The small molecule below binds the protein below.
Small molecule (SMILES): CC(=O)N[C@H]1[C@H](O[C@H]2[C@H](O)[C@@H](NC(C)=O)CO[C@@H]2CO)O[C@H](CO)[C@@H](O)[C@@H]1O

Binding-site contacts:
Ligand atom O5 contacts residue ILE221 of chain 1.C at 3.6 Å.
Ligand atom N2 contacts residue ASN240 of chain 1.C at 2.9 Å (h-bond).
Ligand atom O5 contacts residue TRP289 of chain 1.C at 4.4 Å.
Ligand atom O6 contacts residue TRP289 of chain 1.C at 4.0 Å.
Ligand atom C2 contacts residue TRP289 of chain 1.C at 4.3 Å (hydrophobic).
Ligand atom O7 contacts residue TRP289 of chain 1.C at 3.7 Å.
Ligand atom C1 contacts residue TRP289 of chain 1.C at 3.9 Å (hydrophobic).
Ligand atom O5 contacts residue GLU219 of chain 1.C at 4.3 Å.
Ligand atom C4 contacts residue TRP289 of chain 1.C at 4.4 Å (hydrophobic).
Ligand atom O5 contacts residue ASN240 of chain 1.C at 2.4 Å (h-bond).
Ligand atom O6 contacts residue ILE221 of chain 1.C at 3.8 Å.
Ligand atom C8 contacts residue GLN288 of chain 1.C at 4.0 Å.
Ligand atom C4 contacts residue ASN240 of chain 1.C at 4.3 Å.
Ligand atom O5 contacts residue ASP220 of chain 1.C at 3.6 Å.
Ligand atom C8 contacts residue LYS241 of chain 1.C at 4.1 Å.
Ligand atom C2 contacts residue ASN240 of chain 1.C at 2.5 Å.
Ligand atom C7 contacts residue ASN240 of chain 1.C at 3.2 Å.
Ligand atom O6 contacts residue ASP220 of chain 1.C at 4.1 Å.
Ligand atom O7 contacts residue ASN240 of chain 1.C at 3.1 Å (h-bond).
Ligand atom O3 contacts residue TRP289 of chain 1.C at 4.5 Å.
Ligand atom C6 contacts residue ASP220 of chain 1.C at 3.6 Å.
Ligand atom C6 contacts residue ILE221 of chain 1.C at 3.5 Å (hydrophobic).
Ligand atom C8 contacts residue THR292 of chain 1.C at 3.8 Å.
Ligand atom C8 contacts residue ASN240 of chain 1.C at 4.4 Å.
Ligand atom C5 contacts residue TRP289 of chain 1.C at 4.0 Å (hydrophobic).
Ligand atom C8 contacts residue TRP289 of chain 1.C at 3.6 Å (hydrophobic).
Ligand atom C5 contacts residue ASP220 of chain 1.C at 4.3 Å.
Ligand atom C5 contacts residue ASN240 of chain 1.C at 3.7 Å.
Ligand atom C3 contacts residue TRP289 of chain 1.C at 3.9 Å (hydrophobic).
Ligand atom O4 contacts residue TRP289 of chain 1.C at 3.7 Å.
Ligand atom C3 contacts residue ASN240 of chain 1.C at 3.8 Å.
Ligand atom N2 contacts residue TRP289 of chain 1.C at 3.8 Å.
Ligand atom C7 contacts residue TRP289 of chain 1.C at 3.6 Å (hydrophobic).
Ligand atom C1 contacts residue ASN240 of chain 1.C at 1.4 Å.
Ligand atom C5 contacts residue ILE221 of chain 1.C at 4.2 Å (hydrophobic).

Sequence of chain 1.C:
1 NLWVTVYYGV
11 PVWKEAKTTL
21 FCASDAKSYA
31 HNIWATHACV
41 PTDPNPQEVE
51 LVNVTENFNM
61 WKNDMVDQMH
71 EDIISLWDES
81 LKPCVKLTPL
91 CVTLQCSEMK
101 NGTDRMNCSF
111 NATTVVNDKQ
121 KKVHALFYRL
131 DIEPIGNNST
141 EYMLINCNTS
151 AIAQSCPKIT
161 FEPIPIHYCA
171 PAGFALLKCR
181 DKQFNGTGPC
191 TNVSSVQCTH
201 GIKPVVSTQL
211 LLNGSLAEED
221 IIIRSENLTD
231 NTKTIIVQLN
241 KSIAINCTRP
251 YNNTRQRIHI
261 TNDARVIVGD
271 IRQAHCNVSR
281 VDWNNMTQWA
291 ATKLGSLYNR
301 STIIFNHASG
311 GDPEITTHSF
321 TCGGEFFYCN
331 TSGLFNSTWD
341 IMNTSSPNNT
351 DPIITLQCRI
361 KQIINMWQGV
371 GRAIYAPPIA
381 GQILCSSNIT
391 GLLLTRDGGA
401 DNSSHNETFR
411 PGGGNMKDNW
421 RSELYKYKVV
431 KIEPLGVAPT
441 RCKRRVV